Sequence of chain 1.C:
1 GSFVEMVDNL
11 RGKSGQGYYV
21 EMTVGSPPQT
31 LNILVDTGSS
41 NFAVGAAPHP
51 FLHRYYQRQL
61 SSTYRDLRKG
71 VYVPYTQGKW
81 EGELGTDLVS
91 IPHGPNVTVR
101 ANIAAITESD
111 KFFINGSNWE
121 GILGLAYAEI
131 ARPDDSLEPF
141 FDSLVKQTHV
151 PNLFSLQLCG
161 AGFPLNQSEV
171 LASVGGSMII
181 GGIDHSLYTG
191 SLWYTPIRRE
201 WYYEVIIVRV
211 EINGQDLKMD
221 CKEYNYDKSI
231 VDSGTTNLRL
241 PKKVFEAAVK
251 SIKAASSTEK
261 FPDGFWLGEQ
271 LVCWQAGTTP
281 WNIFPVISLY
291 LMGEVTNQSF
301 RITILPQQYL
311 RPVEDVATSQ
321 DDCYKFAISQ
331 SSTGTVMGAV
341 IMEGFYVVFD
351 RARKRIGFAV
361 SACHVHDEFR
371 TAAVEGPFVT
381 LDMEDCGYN

Binding-site contacts:
Ligand atom O22 contacts residue GLN77 of chain 1.C at 3.6 Å.
Ligand atom N4 contacts residue GLY38 of chain 1.C at 3.0 Å (h-bond).
Ligand atom O4 contacts residue TYR202 of chain 1.C at 2.6 Å (h-bond).
Ligand atom N12 contacts residue GLY234 of chain 1.C at 3.6 Å.
Ligand atom C44 contacts residue GLY38 of chain 1.C at 3.5 Å.
Ligand atom C35 contacts residue GLN77 of chain 1.C at 3.5 Å.
Ligand atom N3 contacts residue GLY234 of chain 1.C at 2.9 Å (h-bond).
Ligand atom C32 contacts residue ASP232 of chain 1.C at 3.5 Å.
Ligand atom O22 contacts residue ARG239 of chain 1.C at 3.4 Å (salt-bridge).
Ligand atom C41 contacts residue PRO74 of chain 1.C at 3.6 Å (hydrophobic).
Ligand atom C36 contacts residue LEU34 of chain 1.C at 3.4 Å (hydrophobic).
Ligand atom C54 contacts residue TYR75 of chain 1.C at 3.3 Å (hydrophobic).
Ligand atom C14 contacts residue SER233 of chain 1.C at 3.2 Å.
Ligand atom O2 contacts residue THR76 of chain 1.C at 3.4 Å.
Ligand atom C15 contacts residue GLY15 of chain 1.C at 3.2 Å.
Ligand atom C11 contacts residue GLY17 of chain 1.C at 3.3 Å.
Ligand atom C13 contacts residue GLY234 of chain 1.C at 3.4 Å.
Ligand atom O31 contacts residue ASP36 of chain 1.C at 2.5 Å (salt-bridge).
Ligand atom N11 contacts residue THR236 of chain 1.C at 2.4 Å (h-bond).
Ligand atom C54 contacts residue THR76 of chain 1.C at 3.4 Å.
Ligand atom N2 contacts residue GLY234 of chain 1.C at 3.6 Å.
Ligand atom O12 contacts residue GLY234 of chain 1.C at 3.4 Å (h-bond).
Ligand atom C12 contacts residue THR236 of chain 1.C at 3.6 Å.
Ligand atom C32 contacts residue ASP36 of chain 1.C at 3.6 Å.
Ligand atom O2 contacts residue GLN77 of chain 1.C at 3.2 Å (h-bond).
Ligand atom O23 contacts residue ARG239 of chain 1.C at 3.4 Å.
Ligand atom O23 contacts residue THR235 of chain 1.C at 3.5 Å.
Ligand atom O31 contacts residue ASP232 of chain 1.C at 2.6 Å (salt-bridge).
Ligand atom N12 contacts residue THR236 of chain 1.C at 3.4 Å (h-bond).
Ligand atom C16 contacts residue GLY234 of chain 1.C at 3.4 Å.
Ligand atom C23 contacts residue GLN77 of chain 1.C at 3.4 Å.
Ligand atom C38 contacts residue GLY38 of chain 1.C at 3.4 Å.
Ligand atom O32 contacts residue THR76 of chain 1.C at 2.9 Å (h-bond).
Ligand atom C11 contacts residue GLY234 of chain 1.C at 3.5 Å.
Ligand atom O32 contacts residue TYR75 of chain 1.C at 3.1 Å.
Ligand atom C45 contacts residue TYR202 of chain 1.C at 3.6 Å (hydrophobic).
Ligand atom N5 contacts residue PRO74 of chain 1.C at 2.9 Å (h-bond).
Ligand atom O12 contacts residue THR235 of chain 1.C at 3.3 Å.
Ligand atom O12 contacts residue THR236 of chain 1.C at 3.1 Å (h-bond).
Ligand atom C37 contacts residue ASP232 of chain 1.C at 3.2 Å.

This small molecule binds to this protein.
Small molecule (SMILES): Cc1cc(C)n(COC(=O)N[C@@H](CS(C)(=O)=O)C(=O)N[C@@H](CC(C)C)[C@@H](O)C[C@@H](C)C(=O)N[C@H](C(=O)NCC(C)C)C(C)C)n1